Sequence of chain 3.A:
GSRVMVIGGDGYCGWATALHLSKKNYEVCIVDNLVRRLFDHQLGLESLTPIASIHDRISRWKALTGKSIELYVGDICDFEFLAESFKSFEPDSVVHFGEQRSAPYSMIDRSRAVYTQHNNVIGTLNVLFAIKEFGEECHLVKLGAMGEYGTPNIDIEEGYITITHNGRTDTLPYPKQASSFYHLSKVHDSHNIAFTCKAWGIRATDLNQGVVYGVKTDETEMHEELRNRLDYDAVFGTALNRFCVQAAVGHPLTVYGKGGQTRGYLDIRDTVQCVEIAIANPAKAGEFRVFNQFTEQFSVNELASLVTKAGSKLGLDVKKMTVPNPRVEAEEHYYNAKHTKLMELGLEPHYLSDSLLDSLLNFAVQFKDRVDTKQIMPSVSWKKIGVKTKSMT

Binding-site contacts:
Ligand atom C5D contacts residue UPG1 of chain 3.E at 0.0 Å.
Ligand atom O3' contacts residue UPG1 of chain 3.E at 0.0 Å (h-bond).
Ligand atom S contacts residue UPG1 of chain 3.E at 0.6 Å (h-bond).
Ligand atom O4D contacts residue UPG1 of chain 3.E at 0.0 Å (h-bond).
Ligand atom N3 contacts residue UPG1 of chain 3.E at 0.0 Å (h-bond).
Ligand atom C6' contacts residue UPG1 of chain 3.E at 0.0 Å.
Ligand atom O3A contacts residue UPG1 of chain 3.E at 0.0 Å (h-bond).
Ligand atom C1D contacts residue UPG1 of chain 3.E at 0.0 Å.
Ligand atom C1' contacts residue UPG1 of chain 3.E at 0.0 Å.
Ligand atom O5' contacts residue UPG1 of chain 3.E at 0.0 Å (h-bond).
Ligand atom O2D contacts residue UPG1 of chain 3.E at 0.0 Å (h-bond).
Ligand atom C5 contacts residue UPG1 of chain 3.E at 0.0 Å.
Ligand atom C6 contacts residue UPG1 of chain 3.E at 0.0 Å.
Ligand atom C2 contacts residue UPG1 of chain 3.E at 0.0 Å.
Ligand atom O4 contacts residue UPG1 of chain 3.E at 0.0 Å (h-bond).
Ligand atom O4' contacts residue UPG1 of chain 3.E at 0.0 Å (h-bond).
Ligand atom O2B contacts residue UPG1 of chain 3.E at 0.0 Å (h-bond).
Ligand atom C4' contacts residue UPG1 of chain 3.E at 0.0 Å.
Ligand atom O2S contacts residue UPG1 of chain 3.E at 1.3 Å (h-bond).
Ligand atom C3D contacts residue UPG1 of chain 3.E at 0.0 Å.
Ligand atom C2' contacts residue UPG1 of chain 3.E at 0.0 Å.
Ligand atom N1 contacts residue UPG1 of chain 3.E at 0.0 Å (h-bond).
Ligand atom C4 contacts residue UPG1 of chain 3.E at 0.0 Å.
Ligand atom O1A contacts residue UPG1 of chain 3.E at 0.0 Å (h-bond).
Ligand atom C4D contacts residue UPG1 of chain 3.E at 0.0 Å.
Ligand atom O3S contacts residue UPG1 of chain 3.E at 1.7 Å (h-bond).
Ligand atom O2' contacts residue UPG1 of chain 3.E at 0.0 Å (h-bond).
Ligand atom PB contacts residue UPG1 of chain 3.E at 0.0 Å.
Ligand atom C2D contacts residue UPG1 of chain 3.E at 0.0 Å.
Ligand atom O2S contacts residue GLY157 of chain 3.A at 2.6 Å (h-bond).
Ligand atom O2 contacts residue UPG1 of chain 3.E at 0.0 Å (h-bond).
Ligand atom O1S contacts residue UPG1 of chain 3.E at 2.0 Å (h-bond).
Ligand atom C5' contacts residue UPG1 of chain 3.E at 0.0 Å.
Ligand atom O1B contacts residue UPG1 of chain 3.E at 0.0 Å (h-bond).
Ligand atom O3B contacts residue UPG1 of chain 3.E at 0.0 Å (h-bond).
Ligand atom C3' contacts residue UPG1 of chain 3.E at 0.0 Å.
Ligand atom PA contacts residue UPG1 of chain 3.E at 0.0 Å.
Ligand atom O2A contacts residue UPG1 of chain 3.E at 0.0 Å (h-bond).
Ligand atom O5D contacts residue UPG1 of chain 3.E at 0.0 Å (h-bond).
Ligand atom O3D contacts residue UPG1 of chain 3.E at 0.0 Å (h-bond).

A small-molecule ligand and the protein it binds are described below.
Small molecule (SMILES): O=c1ccn([C@@H]2O[C@H](CO[P](=O)(O)O[P](=O)(O)O[C@H]3O[C@H](CS(=O)(=O)O)[C@@H](O)[C@H](O)[C@H]3O)[C@@H](O)[C@H]2O)c(=O)[nH]1